A protein and the small-molecule ligand that binds it are described below.
Small molecule (SMILES): CC(=O)N[C@H]1[C@H](O[C@H]2[C@H](O)[C@@H](NC(C)=O)CO[C@@H]2CO)O[C@H](CO)[C@@H](O)[C@@H]1O

Sequence of chain 3.D:
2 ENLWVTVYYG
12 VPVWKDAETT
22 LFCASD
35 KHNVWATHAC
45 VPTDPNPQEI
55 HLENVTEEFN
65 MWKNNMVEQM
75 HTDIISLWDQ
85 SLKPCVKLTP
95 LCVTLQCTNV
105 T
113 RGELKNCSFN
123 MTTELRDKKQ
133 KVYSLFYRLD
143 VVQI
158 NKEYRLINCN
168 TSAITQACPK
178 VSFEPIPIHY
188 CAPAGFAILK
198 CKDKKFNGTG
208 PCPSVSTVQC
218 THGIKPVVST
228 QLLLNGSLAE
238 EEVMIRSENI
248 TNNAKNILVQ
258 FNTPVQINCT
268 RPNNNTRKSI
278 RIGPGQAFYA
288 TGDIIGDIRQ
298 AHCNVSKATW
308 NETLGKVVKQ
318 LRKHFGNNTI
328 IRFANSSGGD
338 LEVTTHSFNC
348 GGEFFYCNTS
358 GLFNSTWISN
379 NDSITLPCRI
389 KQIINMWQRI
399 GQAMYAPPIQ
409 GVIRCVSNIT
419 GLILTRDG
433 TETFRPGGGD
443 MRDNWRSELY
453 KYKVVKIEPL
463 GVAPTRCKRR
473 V

Binding-site contacts:
Ligand atom C1 contacts residue GLN263 of chain 3.D at 3.9 Å.
Ligand atom C2 contacts residue ASN265 of chain 3.D at 2.4 Å.
Ligand atom C4 contacts residue GLN263 of chain 3.D at 4.4 Å.
Ligand atom C2 contacts residue GLN263 of chain 3.D at 4.0 Å.
Ligand atom C8 contacts residue ASN265 of chain 3.D at 4.3 Å.
Ligand atom O6 contacts residue VAL414 of chain 3.D at 4.5 Å.
Ligand atom C3 contacts residue GLN263 of chain 3.D at 3.7 Å.
Ligand atom O5 contacts residue ARG412 of chain 3.D at 4.1 Å.
Ligand atom C5 contacts residue ASN265 of chain 3.D at 3.6 Å.
Ligand atom O5 contacts residue ASN265 of chain 3.D at 2.3 Å (h-bond).
Ligand atom C5 contacts residue GLN263 of chain 3.D at 4.1 Å.
Ligand atom O7 contacts residue ASN301 of chain 3.D at 3.6 Å.
Ligand atom N2 contacts residue ASN265 of chain 3.D at 2.9 Å (h-bond).
Ligand atom C8 contacts residue ASN301 of chain 3.D at 3.9 Å.
Ligand atom C3 contacts residue ASN265 of chain 3.D at 3.8 Å.
Ligand atom N2 contacts residue GLN263 of chain 3.D at 4.0 Å.
Ligand atom C8 contacts residue VAL302 of chain 3.D at 3.9 Å (hydrophobic).
Ligand atom C8 contacts residue GLN263 of chain 3.D at 4.3 Å.
Ligand atom C7 contacts residue ASN301 of chain 3.D at 4.3 Å.
Ligand atom O5 contacts residue VAL414 of chain 3.D at 4.2 Å.
Ligand atom C1 contacts residue ASN265 of chain 3.D at 1.4 Å.
Ligand atom C6 contacts residue ARG412 of chain 3.D at 4.2 Å.
Ligand atom C4 contacts residue ASN265 of chain 3.D at 4.2 Å.
Ligand atom C7 contacts residue ASN265 of chain 3.D at 3.0 Å.
Ligand atom C8 contacts residue SER303 of chain 3.D at 3.7 Å.
Ligand atom O7 contacts residue ASN265 of chain 3.D at 2.7 Å (h-bond).
Ligand atom O6 contacts residue ARG412 of chain 3.D at 3.0 Å (salt-bridge).